Binding-site contacts:
Ligand atom C3 contacts residue ILE102 of chain 1.B at 4.4 Å (hydrophobic).
Ligand atom C1 contacts residue PHE158 of chain 1.B at 3.7 Å (hydrophobic).
Ligand atom C3 contacts residue PHE199 of chain 1.B at 4.2 Å (hydrophobic).
Ligand atom C1 contacts residue VAL154 of chain 1.B at 3.7 Å (hydrophobic).
Ligand atom C2 contacts residue ASP99 of chain 1.B at 4.1 Å.
Ligand atom C1 contacts residue CYS159 of chain 1.B at 4.2 Å (hydrophobic).
Ligand atom PB1 contacts residue ASP99 of chain 1.B at 2.7 Å.
Ligand atom C3 contacts residue ASP99 of chain 1.B at 4.1 Å.
Ligand atom C1 contacts residue LEU10 of chain 1.B at 4.0 Å (hydrophobic).
Ligand atom C1 contacts residue ASP99 of chain 1.B at 4.0 Å.
Ligand atom C2 contacts residue GLY75 of chain 1.B at 3.8 Å.
Ligand atom C2 contacts residue TRP95 of chain 1.B at 4.2 Å (hydrophobic).

Sequence of chain 1.B:
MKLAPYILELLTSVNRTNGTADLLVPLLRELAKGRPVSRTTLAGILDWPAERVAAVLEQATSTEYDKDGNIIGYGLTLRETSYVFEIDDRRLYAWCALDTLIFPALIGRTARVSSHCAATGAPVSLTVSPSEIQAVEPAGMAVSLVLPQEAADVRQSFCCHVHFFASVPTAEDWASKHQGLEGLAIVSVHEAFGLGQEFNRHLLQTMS

A protein and the small-molecule ligand that binds it are described below.
Small molecule (SMILES): C[Pb](C)(C)Br